The small molecule below binds the protein below.
Small molecule (SMILES): CC(C)[C@H]1NC(=O)CCSSCCNC(=O)[C@H](CNC(=O)c2ccc(Cl)s2)NC(=O)c2cccc(c2)CNC1=O

Binding-site contacts:
Ligand atom C40 contacts residue GLY228 of chain 1.H at 3.2 Å.
Ligand atom S15 contacts residue TRP227 of chain 1.H at 3.5 Å.
Ligand atom C05 contacts residue GLU202 of chain 1.H at 3.4 Å.
Ligand atom C30 contacts residue TRP227 of chain 1.H at 3.3 Å (hydrophobic).
Ligand atom C19 contacts residue SER205 of chain 1.H at 3.4 Å.
Ligand atom C11 contacts residue GLY228 of chain 1.H at 3.6 Å.
Ligand atom C12 contacts residue ASP199 of chain 1.H at 3.3 Å.
Ligand atom N07 contacts residue GLY230 of chain 1.H at 3.2 Å (h-bond).
Ligand atom O17 contacts residue TRP227 of chain 1.H at 3.3 Å.
Ligand atom CL1 contacts residue VAL225 of chain 1.H at 3.6 Å.
Ligand atom O09 contacts residue CYS201 of chain 1.H at 3.3 Å.
Ligand atom C13 contacts residue TRP227 of chain 1.H at 3.5 Å (hydrophobic).
Ligand atom C37 contacts residue GLU229 of chain 1.H at 3.5 Å.
Ligand atom O17 contacts residue GLY228 of chain 1.H at 3.1 Å (h-bond).
Ligand atom N18 contacts residue GLU202 of chain 1.H at 3.4 Å (salt-bridge).
Ligand atom C08 contacts residue CYS201 of chain 1.H at 3.6 Å (hydrophobic).
Ligand atom C11 contacts residue ALA200 of chain 1.H at 3.3 Å (hydrophobic).
Ligand atom C24 contacts residue TYR47 of chain 1.H at 3.4 Å (hydrophobic).
Ligand atom C12 contacts residue ALA200 of chain 1.H at 3.5 Å (hydrophobic).
Ligand atom C19 contacts residue SER226 of chain 1.H at 3.6 Å.
Ligand atom C29 contacts residue TRP227 of chain 1.H at 3.5 Å (hydrophobic).
Ligand atom CL1 contacts residue GLY238 of chain 1.H at 3.4 Å.
Ligand atom CL1 contacts residue PHE239 of chain 1.H at 3.5 Å.
Ligand atom C23 contacts residue TRP50 of chain 1.H at 3.6 Å (hydrophobic).
Ligand atom C01 contacts residue GLY230 of chain 1.H at 3.5 Å.
Ligand atom O09 contacts residue GLU202 of chain 1.H at 3.5 Å (salt-bridge).
Ligand atom S15 contacts residue VAL225 of chain 1.H at 3.4 Å.
Ligand atom C30 contacts residue ASN95 of chain 1.H at 3.4 Å.
Ligand atom C11 contacts residue GLY230 of chain 1.H at 3.2 Å.
Ligand atom N04 contacts residue GLY228 of chain 1.H at 3.1 Å (h-bond).
Ligand atom C39 contacts residue GLY230 of chain 1.H at 3.3 Å.
Ligand atom C10 contacts residue GLY228 of chain 1.H at 3.5 Å.
Ligand atom C31 contacts residue ILE179 of chain 1.H at 3.4 Å (hydrophobic).
Ligand atom C23 contacts residue TYR47 of chain 1.H at 3.6 Å (hydrophobic).
Ligand atom C06 contacts residue GLU202 of chain 1.H at 3.5 Å.
Ligand atom S21 contacts residue HIS43 of chain 1.H at 3.5 Å.
Ligand atom N34 contacts residue TRP227 of chain 1.H at 3.4 Å.
Ligand atom C01 contacts residue GLY228 of chain 1.H at 3.4 Å.
Ligand atom CL1 contacts residue TYR240 of chain 1.H at 3.6 Å.
Ligand atom C20 contacts residue HIS43 of chain 1.H at 3.6 Å.

Sequence of chain 1.H:
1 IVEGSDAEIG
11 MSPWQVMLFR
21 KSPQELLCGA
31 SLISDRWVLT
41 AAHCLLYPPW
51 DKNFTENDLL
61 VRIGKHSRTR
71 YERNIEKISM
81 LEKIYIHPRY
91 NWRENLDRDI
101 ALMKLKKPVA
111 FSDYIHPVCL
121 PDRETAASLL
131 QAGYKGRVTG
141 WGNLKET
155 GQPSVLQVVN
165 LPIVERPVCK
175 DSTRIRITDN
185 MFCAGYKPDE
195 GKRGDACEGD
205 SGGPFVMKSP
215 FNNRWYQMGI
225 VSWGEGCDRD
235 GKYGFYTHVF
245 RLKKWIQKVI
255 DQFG